Sequence of chain 1.B:
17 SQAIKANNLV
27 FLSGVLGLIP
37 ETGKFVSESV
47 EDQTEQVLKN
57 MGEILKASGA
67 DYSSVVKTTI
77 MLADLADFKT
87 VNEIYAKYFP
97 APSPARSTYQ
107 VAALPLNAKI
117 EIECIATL

Binding-site contacts:
Ligand atom O3 contacts residue SER103 of chain 1.C at 3.7 Å.
Ligand atom O contacts residue ARG102 of chain 1.C at 3.0 Å (salt-bridge).
Ligand atom C contacts residue ARG102 of chain 1.C at 3.7 Å.
Ligand atom O3 contacts residue THR104 of chain 1.C at 2.8 Å (h-bond).
Ligand atom CA contacts residue PRO111 of chain 1.B at 4.0 Å (hydrophobic).
Ligand atom OXT contacts residue PHE84 of chain 1.C at 3.7 Å.
Ligand atom CA contacts residue GLU117 of chain 1.B at 4.0 Å.
Ligand atom O3 contacts residue GLU117 of chain 1.B at 3.1 Å (salt-bridge).
Ligand atom OXT contacts residue ARG102 of chain 1.C at 3.1 Å (salt-bridge).
Ligand atom CB contacts residue LEU32 of chain 1.B at 3.9 Å (hydrophobic).
Ligand atom OXT contacts residue THR104 of chain 1.C at 3.9 Å.
Ligand atom CB contacts residue GLY30 of chain 1.B at 4.1 Å.
Ligand atom CA contacts residue SER103 of chain 1.C at 4.5 Å.
Ligand atom C contacts residue THR104 of chain 1.C at 3.5 Å.
Ligand atom O3 contacts residue PRO111 of chain 1.B at 3.7 Å.
Ligand atom O contacts residue THR104 of chain 1.C at 3.1 Å (h-bond).
Ligand atom C contacts residue SER103 of chain 1.C at 4.4 Å.
Ligand atom O contacts residue SER103 of chain 1.C at 3.7 Å.
Ligand atom CB contacts residue PRO111 of chain 1.B at 4.1 Å (hydrophobic).
Ligand atom CA contacts residue ARG102 of chain 1.C at 4.5 Å.
Ligand atom CA contacts residue THR104 of chain 1.C at 3.8 Å.

Sequence of chain 1.C:
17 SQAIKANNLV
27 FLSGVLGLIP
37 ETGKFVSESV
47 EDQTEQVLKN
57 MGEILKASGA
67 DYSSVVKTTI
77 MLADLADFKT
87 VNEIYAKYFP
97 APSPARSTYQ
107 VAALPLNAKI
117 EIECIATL

The small molecule below binds the protein below.
Small molecule (SMILES): CC(=O)C(=O)O